This protein binds this small molecule.
Small molecule (SMILES): CC(=O)N[C@H]1[C@H]([C@H](O)[C@H](O)CO)O[C@@](O)(C(=O)O)C[C@@H]1O

Binding-site contacts:
Ligand atom C10 contacts residue PHE53 of chain 1.A at 3.6 Å (hydrophobic).
Ligand atom O8 contacts residue ARG321 of chain 1.A at 2.8 Å (salt-bridge).
Ligand atom C9 contacts residue ARG321 of chain 1.A at 4.0 Å.
Ligand atom C11 contacts residue GLN50 of chain 1.A at 3.4 Å.
Ligand atom C11 contacts residue HIS105 of chain 1.A at 4.3 Å.
Ligand atom C9 contacts residue HIS105 of chain 1.A at 3.9 Å.
Ligand atom O4 contacts residue PHE53 of chain 1.A at 3.4 Å.
Ligand atom C7 contacts residue ILE146 of chain 1.A at 4.3 Å (hydrophobic).
Ligand atom O1B contacts residue PRO148 of chain 1.A at 4.3 Å.
Ligand atom O1B contacts residue SER149 of chain 1.A at 4.4 Å.
Ligand atom O10 contacts residue GLN50 of chain 1.A at 3.3 Å (h-bond).
Ligand atom C8 contacts residue ARG321 of chain 1.A at 4.1 Å.
Ligand atom C9 contacts residue ALA106 of chain 1.A at 3.6 Å (hydrophobic).
Ligand atom N5 contacts residue PHE53 of chain 1.A at 3.8 Å.
Ligand atom N5 contacts residue ILE146 of chain 1.A at 3.0 Å (h-bond).
Ligand atom C10 contacts residue ILE146 of chain 1.A at 3.9 Å (hydrophobic).
Ligand atom O1A contacts residue SER147 of chain 1.A at 3.2 Å (h-bond).
Ligand atom O9 contacts residue ARG321 of chain 1.A at 2.9 Å (salt-bridge).
Ligand atom C10 contacts residue GLN50 of chain 1.A at 3.8 Å.
Ligand atom C11 contacts residue PHE53 of chain 1.A at 3.4 Å (hydrophobic).
Ligand atom C7 contacts residue HIS105 of chain 1.A at 4.1 Å.
Ligand atom O9 contacts residue GLN318 of chain 1.A at 4.1 Å.
Ligand atom O7 contacts residue HIS105 of chain 1.A at 4.0 Å.
Ligand atom C4 contacts residue PHE53 of chain 1.A at 4.4 Å (hydrophobic).
Ligand atom O10 contacts residue PHE53 of chain 1.A at 4.1 Å.
Ligand atom O1B contacts residue SER147 of chain 1.A at 3.7 Å.
Ligand atom O10 contacts residue HIS105 of chain 1.A at 4.1 Å.
Ligand atom C11 contacts residue ILE146 of chain 1.A at 4.0 Å (hydrophobic).
Ligand atom O9 contacts residue ALA106 of chain 1.A at 2.8 Å (h-bond).
Ligand atom C6 contacts residue ILE146 of chain 1.A at 3.6 Å (hydrophobic).
Ligand atom O8 contacts residue ILE146 of chain 1.A at 4.3 Å.
Ligand atom C1 contacts residue SER147 of chain 1.A at 3.9 Å.
Ligand atom O8 contacts residue GLN318 of chain 1.A at 4.5 Å.
Ligand atom C11 contacts residue PHE115 of chain 1.A at 3.3 Å (hydrophobic).
Ligand atom O9 contacts residue HIS105 of chain 1.A at 4.0 Å.
Ligand atom C5 contacts residue ILE146 of chain 1.A at 3.7 Å (hydrophobic).
Ligand atom C10 contacts residue HIS105 of chain 1.A at 4.2 Å.
Ligand atom C4 contacts residue ILE146 of chain 1.A at 3.9 Å (hydrophobic).

Sequence of chain 1.A:
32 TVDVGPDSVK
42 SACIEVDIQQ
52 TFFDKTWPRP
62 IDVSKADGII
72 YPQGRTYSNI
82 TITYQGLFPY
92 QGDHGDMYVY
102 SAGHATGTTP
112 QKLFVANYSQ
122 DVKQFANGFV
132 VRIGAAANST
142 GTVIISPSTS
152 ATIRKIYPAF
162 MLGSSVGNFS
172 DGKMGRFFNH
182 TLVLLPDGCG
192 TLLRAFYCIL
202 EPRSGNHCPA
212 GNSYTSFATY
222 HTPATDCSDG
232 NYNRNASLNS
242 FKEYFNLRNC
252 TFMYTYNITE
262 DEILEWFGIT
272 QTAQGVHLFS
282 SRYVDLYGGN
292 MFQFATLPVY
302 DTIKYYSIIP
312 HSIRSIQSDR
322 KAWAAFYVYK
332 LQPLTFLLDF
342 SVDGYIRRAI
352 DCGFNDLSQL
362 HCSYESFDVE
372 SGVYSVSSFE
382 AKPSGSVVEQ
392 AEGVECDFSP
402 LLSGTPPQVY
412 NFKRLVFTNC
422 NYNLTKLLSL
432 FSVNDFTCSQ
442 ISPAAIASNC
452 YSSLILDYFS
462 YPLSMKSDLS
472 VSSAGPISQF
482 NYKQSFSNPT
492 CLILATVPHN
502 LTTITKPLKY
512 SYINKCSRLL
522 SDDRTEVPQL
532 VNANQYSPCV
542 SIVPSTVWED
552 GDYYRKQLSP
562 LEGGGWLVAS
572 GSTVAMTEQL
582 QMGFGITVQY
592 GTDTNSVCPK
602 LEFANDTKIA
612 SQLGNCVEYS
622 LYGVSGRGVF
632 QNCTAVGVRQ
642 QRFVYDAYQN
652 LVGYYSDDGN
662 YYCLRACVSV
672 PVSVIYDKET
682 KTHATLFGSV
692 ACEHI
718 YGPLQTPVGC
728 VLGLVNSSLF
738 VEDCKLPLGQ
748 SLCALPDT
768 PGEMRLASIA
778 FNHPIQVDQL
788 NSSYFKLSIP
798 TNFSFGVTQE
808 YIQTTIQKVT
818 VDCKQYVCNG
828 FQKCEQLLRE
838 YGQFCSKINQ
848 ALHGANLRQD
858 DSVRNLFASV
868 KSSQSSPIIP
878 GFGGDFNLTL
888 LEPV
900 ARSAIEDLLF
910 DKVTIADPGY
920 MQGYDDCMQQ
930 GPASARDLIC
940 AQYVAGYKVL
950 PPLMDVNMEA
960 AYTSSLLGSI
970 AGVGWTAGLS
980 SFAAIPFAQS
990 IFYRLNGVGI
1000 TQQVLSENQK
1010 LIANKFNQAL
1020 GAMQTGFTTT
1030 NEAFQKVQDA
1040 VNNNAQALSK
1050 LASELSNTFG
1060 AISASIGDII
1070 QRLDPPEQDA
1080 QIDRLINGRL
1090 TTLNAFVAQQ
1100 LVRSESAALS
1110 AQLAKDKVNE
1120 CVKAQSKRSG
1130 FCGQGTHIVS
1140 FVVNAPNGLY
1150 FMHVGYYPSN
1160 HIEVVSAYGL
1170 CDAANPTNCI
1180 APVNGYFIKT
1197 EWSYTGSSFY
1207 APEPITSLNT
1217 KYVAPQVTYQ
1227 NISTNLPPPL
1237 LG